Sequence of chain 1.R:
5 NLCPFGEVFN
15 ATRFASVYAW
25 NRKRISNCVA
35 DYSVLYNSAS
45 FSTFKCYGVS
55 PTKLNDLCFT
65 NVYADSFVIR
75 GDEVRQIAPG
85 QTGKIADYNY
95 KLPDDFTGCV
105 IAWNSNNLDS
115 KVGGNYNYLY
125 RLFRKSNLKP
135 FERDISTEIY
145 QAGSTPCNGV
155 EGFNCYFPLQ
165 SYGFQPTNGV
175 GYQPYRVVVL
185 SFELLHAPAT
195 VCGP

The protein below binds the small molecule below.
Small molecule (SMILES): CC(=O)N[C@@H]1[C@@H](O)[C@H](O)[C@@H](CO)O[C@H]1O

Binding-site contacts:
Ligand atom N2 contacts residue GLY10 of chain 1.R at 4.5 Å.
Ligand atom C1 contacts residue ASN14 of chain 1.R at 1.4 Å.
Ligand atom O7 contacts residue GLY10 of chain 1.R at 4.0 Å.
Ligand atom C8 contacts residue PHE13 of chain 1.R at 4.2 Å (hydrophobic).
Ligand atom O7 contacts residue ASN14 of chain 1.R at 4.5 Å.
Ligand atom N2 contacts residue ASN14 of chain 1.R at 3.0 Å (h-bond).
Ligand atom C7 contacts residue GLY10 of chain 1.R at 3.8 Å.
Ligand atom C8 contacts residue SER42 of chain 1.R at 4.2 Å.
Ligand atom C8 contacts residue GLY10 of chain 1.R at 3.6 Å.
Ligand atom C5 contacts residue ASN14 of chain 1.R at 3.6 Å.
Ligand atom C8 contacts residue LEU39 of chain 1.R at 4.2 Å (hydrophobic).
Ligand atom C4 contacts residue ASN14 of chain 1.R at 4.2 Å.
Ligand atom N2 contacts residue SER42 of chain 1.R at 4.1 Å.
Ligand atom C7 contacts residue SER42 of chain 1.R at 4.2 Å.
Ligand atom O3 contacts residue SER42 of chain 1.R at 3.9 Å.
Ligand atom O5 contacts residue ASN14 of chain 1.R at 2.3 Å (h-bond).
Ligand atom C8 contacts residue PHE9 of chain 1.R at 3.8 Å (hydrophobic).
Ligand atom C7 contacts residue ASN14 of chain 1.R at 4.0 Å.
Ligand atom C3 contacts residue ASN14 of chain 1.R at 3.8 Å.
Ligand atom C2 contacts residue ASN14 of chain 1.R at 2.5 Å.
Ligand atom C3 contacts residue SER42 of chain 1.R at 4.2 Å.